Binding-site contacts:
Ligand atom ND2 contacts residue TRP235 of chain 1.A at 3.8 Å.
Ligand atom CG contacts residue TRP235 of chain 1.A at 3.4 Å (hydrophobic).
Ligand atom CB contacts residue NAG1 of chain 1.B at 3.8 Å.
Ligand atom CB contacts residue THR233 of chain 1.A at 4.3 Å.
Ligand atom C contacts residue THR233 of chain 1.A at 4.5 Å.
Ligand atom ND2 contacts residue NAG1 of chain 1.B at 1.4 Å.
Ligand atom CG contacts residue FUC2 of chain 1.B at 4.3 Å.
Ligand atom CB contacts residue TRP235 of chain 1.A at 3.5 Å (hydrophobic).
Ligand atom OD1 contacts residue TRP235 of chain 1.A at 3.8 Å.
Ligand atom OD1 contacts residue NAG1 of chain 1.B at 2.8 Å.
Ligand atom CA contacts residue TRP235 of chain 1.A at 4.5 Å (hydrophobic).
Ligand atom O contacts residue THR233 of chain 1.A at 4.4 Å.
Ligand atom CG contacts residue NAG1 of chain 1.B at 2.4 Å.
Ligand atom OD1 contacts residue FUC2 of chain 1.B at 3.4 Å.

Sequence of chain 1.A:
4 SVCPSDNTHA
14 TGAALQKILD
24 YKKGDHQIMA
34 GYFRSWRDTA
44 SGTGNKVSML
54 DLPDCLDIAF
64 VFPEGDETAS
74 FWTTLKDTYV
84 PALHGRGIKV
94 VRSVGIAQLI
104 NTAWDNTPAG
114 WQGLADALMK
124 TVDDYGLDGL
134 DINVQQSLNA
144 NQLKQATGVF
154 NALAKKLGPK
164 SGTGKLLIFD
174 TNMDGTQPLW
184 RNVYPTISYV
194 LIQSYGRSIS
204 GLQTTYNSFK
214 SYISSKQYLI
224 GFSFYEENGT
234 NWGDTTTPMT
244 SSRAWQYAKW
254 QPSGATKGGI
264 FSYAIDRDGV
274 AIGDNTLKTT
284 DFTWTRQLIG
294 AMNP

A protein and the small-molecule ligand that binds it are described below.
Small molecule (SMILES): NC(=O)C[C@H](N)C(=O)O